A protein and the small-molecule ligand that binds it are described below.
Small molecule (SMILES): N[C@@H](Cc1c[nH]c2ccccc12)C(=O)O

Sequence of chain 1.I:
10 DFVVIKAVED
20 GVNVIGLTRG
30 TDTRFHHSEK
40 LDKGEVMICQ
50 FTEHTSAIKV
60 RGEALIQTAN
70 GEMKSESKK

Binding-site contacts:
Ligand atom O contacts residue ARG28 of chain 1.H at 3.5 Å.
Ligand atom CZ2 contacts residue GLY25 of chain 1.I at 4.2 Å.
Ligand atom C contacts residue GLY29 of chain 1.H at 4.0 Å.
Ligand atom OXT contacts residue THR54 of chain 1.I at 3.0 Å (h-bond).
Ligand atom CG contacts residue SER55 of chain 1.H at 4.1 Å.
Ligand atom CH2 contacts residue GLY25 of chain 1.I at 3.4 Å.
Ligand atom N contacts residue GLY29 of chain 1.H at 3.2 Å (h-bond).
Ligand atom CD1 contacts residue GLN49 of chain 1.I at 3.3 Å.
Ligand atom CZ3 contacts residue GLY25 of chain 1.I at 3.6 Å.
Ligand atom CZ2 contacts residue ILE57 of chain 1.I at 3.8 Å (hydrophobic).
Ligand atom CD1 contacts residue THR51 of chain 1.I at 3.6 Å.
Ligand atom CA contacts residue THR32 of chain 1.H at 3.1 Å.
Ligand atom CA contacts residue SER55 of chain 1.H at 3.9 Å.
Ligand atom O contacts residue SER55 of chain 1.H at 2.8 Å (h-bond).
Ligand atom CZ2 contacts residue CYS48 of chain 1.I at 3.7 Å (hydrophobic).
Ligand atom O contacts residue GLY29 of chain 1.H at 3.2 Å (h-bond).
Ligand atom CE2 contacts residue CYS48 of chain 1.I at 4.0 Å (hydrophobic).
Ligand atom CZ2 contacts residue THR54 of chain 1.I at 4.2 Å.
Ligand atom CD1 contacts residue SER55 of chain 1.H at 3.5 Å.
Ligand atom CA contacts residue THR27 of chain 1.H at 3.8 Å.
Ligand atom NE1 contacts residue CYS48 of chain 1.I at 3.7 Å.
Ligand atom C contacts residue THR54 of chain 1.I at 4.1 Å.
Ligand atom CB contacts residue SER55 of chain 1.H at 3.5 Å.
Ligand atom CE2 contacts residue GLN49 of chain 1.I at 3.8 Å.
Ligand atom N contacts residue ASP31 of chain 1.H at 3.1 Å (salt-bridge).
Ligand atom NE1 contacts residue SER55 of chain 1.H at 4.1 Å.
Ligand atom N contacts residue THR27 of chain 1.H at 2.7 Å (h-bond).
Ligand atom O contacts residue THR51 of chain 1.I at 3.3 Å (h-bond).
Ligand atom C contacts residue THR51 of chain 1.I at 3.2 Å.
Ligand atom C contacts residue SER55 of chain 1.H at 3.5 Å.
Ligand atom OXT contacts residue THR51 of chain 1.I at 2.3 Å (h-bond).
Ligand atom O contacts residue THR27 of chain 1.H at 4.1 Å.
Ligand atom CH2 contacts residue ILE24 of chain 1.I at 3.9 Å (hydrophobic).
Ligand atom NE1 contacts residue GLN49 of chain 1.I at 2.6 Å (h-bond).
Ligand atom CA contacts residue GLY29 of chain 1.H at 4.0 Å.
Ligand atom N contacts residue THR32 of chain 1.H at 2.5 Å (h-bond).
Ligand atom CH2 contacts residue VAL23 of chain 1.I at 4.1 Å (hydrophobic).
Ligand atom CB contacts residue THR27 of chain 1.H at 3.9 Å.
Ligand atom CB contacts residue THR32 of chain 1.H at 3.5 Å.
Ligand atom N contacts residue ARG28 of chain 1.H at 4.1 Å.

Sequence of chain 1.H:
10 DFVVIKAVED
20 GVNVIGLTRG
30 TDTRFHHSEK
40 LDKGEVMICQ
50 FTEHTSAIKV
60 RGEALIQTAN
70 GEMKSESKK